This small molecule binds to this protein.
Small molecule (SMILES): CC(=O)N[C@H]1[C@H](O[C@H]2[C@H](O)[C@@H](NC(C)=O)CO[C@@H]2CO)O[C@H](CO)[C@@H](O)[C@@H]1O

Binding-site contacts:
Ligand atom O5 contacts residue THR94 of chain 4.F at 3.8 Å.
Ligand atom C5 contacts residue ASN77 of chain 4.F at 3.7 Å.
Ligand atom C1 contacts residue NAG1 of chain 4.L at 3.4 Å.
Ligand atom O7 contacts residue ASN77 of chain 4.F at 2.3 Å (h-bond).
Ligand atom C5 contacts residue NAG1 of chain 4.L at 4.5 Å.
Ligand atom C2 contacts residue NAG1 of chain 4.L at 4.3 Å.
Ligand atom O6 contacts residue THR94 of chain 4.F at 4.0 Å.
Ligand atom C8 contacts residue ASN77 of chain 4.F at 4.1 Å.
Ligand atom C8 contacts residue NAG1 of chain 4.L at 4.3 Å.
Ligand atom O5 contacts residue ASN77 of chain 4.F at 2.4 Å (h-bond).
Ligand atom C1 contacts residue ASN77 of chain 4.F at 1.5 Å.
Ligand atom C2 contacts residue ASN77 of chain 4.F at 2.3 Å.
Ligand atom N2 contacts residue NAG1 of chain 4.L at 4.2 Å.
Ligand atom O5 contacts residue NAG1 of chain 4.L at 4.2 Å.
Ligand atom C7 contacts residue ASN77 of chain 4.F at 2.7 Å.
Ligand atom C4 contacts residue ASN77 of chain 4.F at 4.2 Å.
Ligand atom C3 contacts residue ASN77 of chain 4.F at 3.7 Å.
Ligand atom N2 contacts residue ASN77 of chain 4.F at 2.8 Å (h-bond).
Ligand atom C6 contacts residue THR94 of chain 4.F at 4.0 Å.
Ligand atom C7 contacts residue NAG1 of chain 4.L at 4.3 Å.

Sequence of chain 4.F:
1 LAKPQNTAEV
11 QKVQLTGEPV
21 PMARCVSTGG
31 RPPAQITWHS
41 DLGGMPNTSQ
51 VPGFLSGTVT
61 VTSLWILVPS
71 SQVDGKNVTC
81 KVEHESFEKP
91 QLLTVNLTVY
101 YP